The small molecule below binds the protein below.
Small molecule (SMILES): CC(=O)N[C@H]1[C@H](O[C@H]2[C@H](O)[C@@H](NC(C)=O)CO[C@@H]2CO)O[C@H](CO)[C@@H](O)[C@@H]1O

Binding-site contacts:
Ligand atom C7 contacts residue NAG1 of chain 1.PA at 4.4 Å.
Ligand atom N2 contacts residue NAG1 of chain 1.PA at 4.3 Å.
Ligand atom C8 contacts residue ASN202 of chain 1.P at 4.5 Å.
Ligand atom C5 contacts residue ASN202 of chain 1.P at 3.6 Å.
Ligand atom O7 contacts residue ASN202 of chain 1.P at 3.3 Å (h-bond).
Ligand atom O5 contacts residue THR204 of chain 1.P at 4.5 Å.
Ligand atom C7 contacts residue ASN202 of chain 1.P at 3.3 Å.
Ligand atom N2 contacts residue ASN202 of chain 1.P at 2.9 Å (h-bond).
Ligand atom C8 contacts residue GLU243 of chain 1.P at 3.8 Å.
Ligand atom C8 contacts residue PRO206 of chain 1.P at 4.5 Å (hydrophobic).
Ligand atom C3 contacts residue ASN202 of chain 1.P at 3.8 Å.
Ligand atom C1 contacts residue THR204 of chain 1.P at 3.7 Å.
Ligand atom C8 contacts residue NAG1 of chain 1.PA at 3.7 Å.
Ligand atom C1 contacts residue ASN202 of chain 1.P at 1.4 Å.
Ligand atom O5 contacts residue ASN202 of chain 1.P at 2.3 Å (h-bond).
Ligand atom C2 contacts residue ASN202 of chain 1.P at 2.4 Å.
Ligand atom C8 contacts residue SER242 of chain 1.P at 3.5 Å.
Ligand atom N2 contacts residue THR204 of chain 1.P at 4.5 Å.
Ligand atom C4 contacts residue ASN202 of chain 1.P at 4.2 Å.

Sequence of chain 1.P:
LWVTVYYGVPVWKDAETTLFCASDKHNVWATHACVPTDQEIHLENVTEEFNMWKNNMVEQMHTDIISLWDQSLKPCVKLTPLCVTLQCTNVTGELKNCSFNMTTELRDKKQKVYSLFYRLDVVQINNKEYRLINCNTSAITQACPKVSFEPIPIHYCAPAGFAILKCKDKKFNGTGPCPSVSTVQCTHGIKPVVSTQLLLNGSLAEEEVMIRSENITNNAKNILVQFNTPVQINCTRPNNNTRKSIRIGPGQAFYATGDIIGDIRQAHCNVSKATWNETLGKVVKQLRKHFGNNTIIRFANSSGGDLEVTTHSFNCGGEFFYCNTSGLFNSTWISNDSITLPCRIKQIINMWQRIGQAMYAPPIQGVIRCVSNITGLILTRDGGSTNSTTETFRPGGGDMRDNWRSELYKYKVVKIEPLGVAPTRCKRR